Sequence of chain 1.A:
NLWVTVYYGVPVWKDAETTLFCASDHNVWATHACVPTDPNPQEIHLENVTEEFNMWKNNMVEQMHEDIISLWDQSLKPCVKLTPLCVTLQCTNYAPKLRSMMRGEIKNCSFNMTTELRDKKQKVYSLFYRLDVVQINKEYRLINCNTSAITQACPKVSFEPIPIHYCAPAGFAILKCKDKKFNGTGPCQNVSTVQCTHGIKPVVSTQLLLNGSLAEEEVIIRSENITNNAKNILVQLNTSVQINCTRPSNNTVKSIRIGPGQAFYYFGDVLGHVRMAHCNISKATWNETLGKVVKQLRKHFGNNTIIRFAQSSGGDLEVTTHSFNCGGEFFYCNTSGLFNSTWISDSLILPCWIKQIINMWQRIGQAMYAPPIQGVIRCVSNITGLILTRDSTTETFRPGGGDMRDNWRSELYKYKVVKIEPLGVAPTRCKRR

Binding-site contacts:
Ligand atom C7 contacts residue ASN122 of chain 1.A at 3.3 Å.
Ligand atom C8 contacts residue PHE121 of chain 1.A at 3.7 Å (hydrophobic).
Ligand atom C7 contacts residue PHE121 of chain 1.A at 4.3 Å (hydrophobic).
Ligand atom C8 contacts residue SER120 of chain 1.A at 3.2 Å.
Ligand atom C8 contacts residue ASN122 of chain 1.A at 4.5 Å.
Ligand atom O7 contacts residue THR98 of chain 1.A at 4.0 Å.
Ligand atom C4 contacts residue ASN122 of chain 1.A at 4.2 Å.
Ligand atom C5 contacts residue ASN122 of chain 1.A at 3.6 Å.
Ligand atom O3 contacts residue GLN100 of chain 1.A at 4.2 Å.
Ligand atom C1 contacts residue ASN122 of chain 1.A at 1.4 Å.
Ligand atom C7 contacts residue GLN100 of chain 1.A at 4.3 Å.
Ligand atom C2 contacts residue ASN122 of chain 1.A at 2.5 Å.
Ligand atom C3 contacts residue ASN122 of chain 1.A at 3.8 Å.
Ligand atom O5 contacts residue ASN122 of chain 1.A at 2.3 Å (h-bond).
Ligand atom O7 contacts residue ASN122 of chain 1.A at 3.2 Å (h-bond).
Ligand atom C8 contacts residue GLN100 of chain 1.A at 3.8 Å.
Ligand atom O7 contacts residue PHE121 of chain 1.A at 4.5 Å.
Ligand atom N2 contacts residue ASN122 of chain 1.A at 2.9 Å (h-bond).

A small-molecule ligand and the protein it binds are described below.
Small molecule (SMILES): CC(=O)N[C@@H]1[C@@H](O)[C@H](O)[C@@H](CO)O[C@H]1O